Sequence of chain 3.B:
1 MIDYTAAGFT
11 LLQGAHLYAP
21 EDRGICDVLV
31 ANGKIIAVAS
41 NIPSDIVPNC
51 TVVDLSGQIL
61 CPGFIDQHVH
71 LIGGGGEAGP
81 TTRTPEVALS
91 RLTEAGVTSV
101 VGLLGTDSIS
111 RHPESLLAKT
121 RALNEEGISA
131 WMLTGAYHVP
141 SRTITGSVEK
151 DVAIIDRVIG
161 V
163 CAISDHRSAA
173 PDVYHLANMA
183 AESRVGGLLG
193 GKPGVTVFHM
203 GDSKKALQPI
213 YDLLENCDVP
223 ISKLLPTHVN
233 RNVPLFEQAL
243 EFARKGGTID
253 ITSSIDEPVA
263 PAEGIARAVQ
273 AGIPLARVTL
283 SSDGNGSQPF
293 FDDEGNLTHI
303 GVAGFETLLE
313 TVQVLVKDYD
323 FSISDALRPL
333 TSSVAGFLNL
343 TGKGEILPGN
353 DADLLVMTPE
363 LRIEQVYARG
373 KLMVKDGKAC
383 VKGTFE

Binding-site contacts:
Ligand atom O4 contacts residue ARG169 of chain 3.B at 3.2 Å (salt-bridge).
Ligand atom O3 contacts residue ARG169 of chain 3.B at 2.9 Å (salt-bridge).
Ligand atom C1 contacts residue TYR137 of chain 3.B at 3.5 Å (hydrophobic).
Ligand atom N contacts residue SER289 of chain 3.B at 2.7 Å (h-bond).
Ligand atom C17 contacts residue PHE292 of chain 3.B at 3.7 Å (hydrophobic).
Ligand atom O1P contacts residue KCX162 of chain 3.B at 3.0 Å (h-bond).
Ligand atom O2P contacts residue HIS201 of chain 3.B at 3.0 Å.
Ligand atom P contacts residue ASP285 of chain 3.B at 3.7 Å.
Ligand atom O1P contacts residue ZN1 of chain 3.G at 3.4 Å.
Ligand atom O4 contacts residue HIS201 of chain 3.B at 3.3 Å.
Ligand atom P contacts residue KCX162 of chain 3.B at 3.6 Å.
Ligand atom C16 contacts residue ARG233 of chain 3.B at 3.6 Å.
Ligand atom P contacts residue ZN1 of chain 3.F at 3.5 Å.
Ligand atom O1P contacts residue HIS230 of chain 3.B at 3.6 Å.
Ligand atom O3 contacts residue TYR137 of chain 3.B at 3.7 Å.
Ligand atom O2P contacts residue TYR137 of chain 3.B at 2.4 Å (h-bond).
Ligand atom O2 contacts residue GLY74 of chain 3.B at 3.5 Å.
Ligand atom O2 contacts residue SER289 of chain 3.B at 3.4 Å (h-bond).
Ligand atom C8 contacts residue ASP285 of chain 3.B at 3.1 Å.
Ligand atom O4 contacts residue ARG233 of chain 3.B at 3.0 Å (salt-bridge).
Ligand atom O2P contacts residue HIS230 of chain 3.B at 3.5 Å (h-bond).
Ligand atom C8 contacts residue SER289 of chain 3.B at 3.4 Å.
Ligand atom C18 contacts residue ILE257 of chain 3.B at 3.4 Å (hydrophobic).
Ligand atom C2 contacts residue KCX162 of chain 3.B at 3.1 Å.
Ligand atom O1P contacts residue HIS70 of chain 3.B at 3.4 Å (h-bond).
Ligand atom O1 contacts residue GLY105 of chain 3.B at 3.2 Å.
Ligand atom P contacts residue ZN1 of chain 3.G at 3.3 Å.
Ligand atom C7 contacts residue ARG169 of chain 3.B at 3.4 Å.
Ligand atom C5 contacts residue SER289 of chain 3.B at 3.8 Å.
Ligand atom C3 contacts residue GLY75 of chain 3.B at 3.6 Å.
Ligand atom O2 contacts residue GLY75 of chain 3.B at 2.6 Å (h-bond).
Ligand atom P contacts residue TYR137 of chain 3.B at 3.5 Å.
Ligand atom O2P contacts residue ZN1 of chain 3.G at 2.0 Å.
Ligand atom O1P contacts residue ZN1 of chain 3.F at 2.2 Å.
Ligand atom O3 contacts residue PRO291 of chain 3.B at 3.7 Å.
Ligand atom O2P contacts residue KCX162 of chain 3.B at 3.5 Å (h-bond).
Ligand atom O1P contacts residue ASP285 of chain 3.B at 2.8 Å (salt-bridge).
Ligand atom C2 contacts residue HIS70 of chain 3.B at 3.3 Å.
Ligand atom C18 contacts residue ARG233 of chain 3.B at 3.7 Å.
Ligand atom O1 contacts residue THR106 of chain 3.B at 2.8 Å (h-bond).

This protein binds this small molecule.
Small molecule (SMILES): CC(C)C[C@H](C[P](=O)(O)[C@@H](N)CC(=O)O)C(=O)O